This small molecule binds to this protein.
Small molecule (SMILES): CC(=O)N[C@H]1[C@H](O[C@H]2[C@H](O)[C@@H](NC(C)=O)CO[C@@H]2CO)O[C@H](CO)[C@@H](O)[C@@H]1O

Binding-site contacts:
Ligand atom N2 contacts residue ARG109 of chain 1.C at 3.6 Å (salt-bridge).
Ligand atom C7 contacts residue ASN112 of chain 1.C at 3.2 Å.
Ligand atom C7 contacts residue ILE110 of chain 1.C at 4.4 Å (hydrophobic).
Ligand atom O3 contacts residue ASN112 of chain 1.C at 4.1 Å.
Ligand atom O7 contacts residue ILE110 of chain 1.C at 4.2 Å.
Ligand atom O5 contacts residue ASN112 of chain 1.C at 2.3 Å (h-bond).
Ligand atom C8 contacts residue ARG109 of chain 1.C at 3.2 Å.
Ligand atom N2 contacts residue ASN112 of chain 1.C at 3.1 Å (h-bond).
Ligand atom C7 contacts residue ARG109 of chain 1.C at 3.2 Å.
Ligand atom C8 contacts residue ILE110 of chain 1.C at 3.7 Å (hydrophobic).
Ligand atom C8 contacts residue ASN112 of chain 1.C at 3.1 Å.
Ligand atom C2 contacts residue ASN112 of chain 1.C at 2.2 Å.
Ligand atom C5 contacts residue ASN112 of chain 1.C at 3.6 Å.
Ligand atom O7 contacts residue ASN112 of chain 1.C at 4.1 Å.
Ligand atom C3 contacts residue ASN112 of chain 1.C at 3.5 Å.
Ligand atom C1 contacts residue ASN112 of chain 1.C at 1.4 Å.
Ligand atom O7 contacts residue ARG109 of chain 1.C at 3.1 Å (salt-bridge).
Ligand atom C8 contacts residue TYR94 of chain 1.C at 4.4 Å (hydrophobic).
Ligand atom C4 contacts residue ASN112 of chain 1.C at 3.9 Å.
Ligand atom C8 contacts residue TYR80 of chain 1.C at 3.8 Å (hydrophobic).

Sequence of chain 1.C:
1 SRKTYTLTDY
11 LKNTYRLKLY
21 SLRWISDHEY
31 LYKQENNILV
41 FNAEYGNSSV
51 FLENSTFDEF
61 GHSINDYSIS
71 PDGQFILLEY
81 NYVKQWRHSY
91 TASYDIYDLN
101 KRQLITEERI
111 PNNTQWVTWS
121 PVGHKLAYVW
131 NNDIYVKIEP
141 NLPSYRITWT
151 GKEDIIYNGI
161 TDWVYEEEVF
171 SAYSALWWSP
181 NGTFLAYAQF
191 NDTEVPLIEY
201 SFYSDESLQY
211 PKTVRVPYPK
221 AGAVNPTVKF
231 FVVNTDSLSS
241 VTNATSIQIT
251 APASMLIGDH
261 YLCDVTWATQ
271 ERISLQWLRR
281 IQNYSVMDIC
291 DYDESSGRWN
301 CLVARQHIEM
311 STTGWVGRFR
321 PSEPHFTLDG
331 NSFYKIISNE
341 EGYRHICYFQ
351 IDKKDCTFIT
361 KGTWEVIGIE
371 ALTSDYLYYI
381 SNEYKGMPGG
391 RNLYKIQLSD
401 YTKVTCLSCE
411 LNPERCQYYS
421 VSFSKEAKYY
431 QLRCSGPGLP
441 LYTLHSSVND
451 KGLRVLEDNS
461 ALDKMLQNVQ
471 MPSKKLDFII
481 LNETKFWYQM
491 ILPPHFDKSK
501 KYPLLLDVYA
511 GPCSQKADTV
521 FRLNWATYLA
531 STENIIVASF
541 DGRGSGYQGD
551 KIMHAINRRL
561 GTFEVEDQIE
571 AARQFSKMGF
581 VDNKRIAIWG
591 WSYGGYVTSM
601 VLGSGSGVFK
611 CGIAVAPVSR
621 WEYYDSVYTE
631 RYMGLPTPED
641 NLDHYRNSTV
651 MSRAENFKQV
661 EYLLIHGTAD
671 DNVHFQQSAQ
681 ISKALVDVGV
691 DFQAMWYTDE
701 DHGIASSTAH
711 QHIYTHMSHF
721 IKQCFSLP